Binding-site contacts:
Ligand atom O2 contacts residue ASN65 of chain 1.A at 4.0 Å.
Ligand atom C1 contacts residue GLU66 of chain 1.A at 3.4 Å.
Ligand atom C2 contacts residue GLU66 of chain 1.A at 3.8 Å.
Ligand atom C3 contacts residue GLY62 of chain 1.A at 3.0 Å.
Ligand atom C1 contacts residue GLY62 of chain 1.A at 3.6 Å.
Ligand atom C2 contacts residue ASN65 of chain 1.A at 3.8 Å.
Ligand atom C1 contacts residue ASN65 of chain 1.A at 2.4 Å.
Ligand atom O2 contacts residue GLY62 of chain 1.A at 2.8 Å (h-bond).
Ligand atom O1 contacts residue GLU66 of chain 1.A at 3.5 Å.
Ligand atom O1 contacts residue ASN65 of chain 1.A at 2.9 Å (h-bond).
Ligand atom C2 contacts residue GLY62 of chain 1.A at 2.8 Å.

Sequence of chain 1.A:
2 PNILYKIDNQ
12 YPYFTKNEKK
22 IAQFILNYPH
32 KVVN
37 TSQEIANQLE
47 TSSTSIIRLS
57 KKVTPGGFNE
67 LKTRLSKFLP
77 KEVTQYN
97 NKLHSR

This protein binds this small molecule.
Small molecule (SMILES): COCCO